A protein and the small-molecule ligand that binds it are described below.
Small molecule (SMILES): CC(=O)N[C@@H]1[C@@H](O)[C@H](O)[C@@H](CO)O[C@H]1O

Binding-site contacts:
Ligand atom C1 contacts residue TRP125 of chain 1.B at 4.2 Å (hydrophobic).
Ligand atom C3 contacts residue ASN154 of chain 1.B at 3.7 Å.
Ligand atom O5 contacts residue ASN154 of chain 1.B at 2.4 Å (h-bond).
Ligand atom C4 contacts residue ASN154 of chain 1.B at 4.2 Å.
Ligand atom C5 contacts residue SER156 of chain 1.B at 4.0 Å.
Ligand atom C8 contacts residue ASN154 of chain 1.B at 4.4 Å.
Ligand atom O6 contacts residue TRP125 of chain 1.B at 3.6 Å.
Ligand atom N2 contacts residue SO41 of chain 1.Q at 4.0 Å.
Ligand atom C8 contacts residue SER179 of chain 1.B at 3.7 Å.
Ligand atom O5 contacts residue SER156 of chain 1.B at 3.8 Å.
Ligand atom O3 contacts residue SO41 of chain 1.Q at 4.5 Å.
Ligand atom N2 contacts residue ASN154 of chain 1.B at 2.8 Å (h-bond).
Ligand atom C7 contacts residue SO41 of chain 1.Q at 3.5 Å.
Ligand atom C1 contacts residue SER156 of chain 1.B at 3.6 Å.
Ligand atom C5 contacts residue ASN154 of chain 1.B at 3.7 Å.
Ligand atom C7 contacts residue SER179 of chain 1.B at 4.5 Å.
Ligand atom O5 contacts residue TRP125 of chain 1.B at 3.7 Å.
Ligand atom C7 contacts residue ASN154 of chain 1.B at 3.5 Å.
Ligand atom N2 contacts residue SER179 of chain 1.B at 4.2 Å.
Ligand atom C5 contacts residue TRP125 of chain 1.B at 4.4 Å (hydrophobic).
Ligand atom C8 contacts residue SO41 of chain 1.Q at 3.2 Å.
Ligand atom C1 contacts residue ASN154 of chain 1.B at 1.4 Å.
Ligand atom O7 contacts residue ASN154 of chain 1.B at 3.9 Å.
Ligand atom C2 contacts residue ASN154 of chain 1.B at 2.3 Å.
Ligand atom C6 contacts residue TRP125 of chain 1.B at 4.0 Å (hydrophobic).
Ligand atom O7 contacts residue SO41 of chain 1.Q at 4.1 Å.

Sequence of chain 1.B:
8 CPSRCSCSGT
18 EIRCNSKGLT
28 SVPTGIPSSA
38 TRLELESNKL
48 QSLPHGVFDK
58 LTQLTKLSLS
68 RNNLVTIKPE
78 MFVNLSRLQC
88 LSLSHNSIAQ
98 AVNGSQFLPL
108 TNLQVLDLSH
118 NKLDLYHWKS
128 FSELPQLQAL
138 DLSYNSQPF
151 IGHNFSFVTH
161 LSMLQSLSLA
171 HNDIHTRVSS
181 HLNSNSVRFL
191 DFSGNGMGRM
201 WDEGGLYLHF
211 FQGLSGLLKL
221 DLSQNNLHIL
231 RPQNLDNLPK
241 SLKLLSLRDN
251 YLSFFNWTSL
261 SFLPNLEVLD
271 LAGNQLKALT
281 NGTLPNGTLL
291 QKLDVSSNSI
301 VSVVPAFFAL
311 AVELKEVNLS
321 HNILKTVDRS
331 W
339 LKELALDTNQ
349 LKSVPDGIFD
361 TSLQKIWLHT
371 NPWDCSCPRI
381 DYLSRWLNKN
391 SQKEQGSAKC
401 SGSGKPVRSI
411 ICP